Binding-site contacts:
Ligand atom C13 contacts residue ILE72 of chain 2.A at 3.3 Å (hydrophobic).
Ligand atom C2 contacts residue AKG1 of chain 2.C at 3.4 Å.
Ligand atom C14 contacts residue AKG1 of chain 2.C at 3.8 Å.
Ligand atom C9 contacts residue HIS134 of chain 2.A at 3.7 Å.
Ligand atom C1 contacts residue THR227 of chain 2.A at 4.0 Å.
Ligand atom C23 contacts residue ILE72 of chain 2.A at 3.7 Å (hydrophobic).
Ligand atom O21 contacts residue PRO132 of chain 2.A at 3.1 Å.
Ligand atom C19 contacts residue MET118 of chain 2.A at 3.8 Å (hydrophobic).
Ligand atom C8 contacts residue HIS134 of chain 2.A at 3.8 Å.
Ligand atom C7 contacts residue AKG1 of chain 2.C at 3.9 Å.
Ligand atom C20 contacts residue MET118 of chain 2.A at 3.5 Å (hydrophobic).
Ligand atom C10 contacts residue HIS134 of chain 2.A at 3.2 Å.
Ligand atom O21 contacts residue GLN131 of chain 2.A at 4.0 Å.
Ligand atom C8 contacts residue ASP136 of chain 2.A at 3.9 Å.
Ligand atom C18 contacts residue AKG1 of chain 2.C at 3.9 Å.
Ligand atom C11 contacts residue ILE72 of chain 2.A at 3.9 Å (hydrophobic).
Ligand atom O5 contacts residue LEU73 of chain 2.A at 3.6 Å.
Ligand atom C20 contacts residue THR227 of chain 2.A at 3.7 Å.
Ligand atom O16 contacts residue MET137 of chain 2.A at 3.1 Å (h-bond).
Ligand atom C13 contacts residue LEU73 of chain 2.A at 4.0 Å (hydrophobic).
Ligand atom C13 contacts residue GLN131 of chain 2.A at 3.7 Å.
Ligand atom C2 contacts residue LEU79 of chain 2.A at 4.0 Å (hydrophobic).
Ligand atom C22 contacts residue GLN131 of chain 2.A at 3.9 Å.
Ligand atom C22 contacts residue ILE72 of chain 2.A at 3.5 Å (hydrophobic).
Ligand atom C9 contacts residue AKG1 of chain 2.C at 3.8 Å.
Ligand atom C22 contacts residue PRO132 of chain 2.A at 3.5 Å (hydrophobic).
Ligand atom C14 contacts residue ILE72 of chain 2.A at 3.8 Å (hydrophobic).
Ligand atom C8 contacts residue AKG1 of chain 2.C at 3.5 Å.
Ligand atom C1 contacts residue AKG1 of chain 2.C at 3.8 Å.
Ligand atom O5 contacts residue ASN70 of chain 2.A at 3.0 Å (h-bond).
Ligand atom C1 contacts residue MET118 of chain 2.A at 3.8 Å (hydrophobic).
Ligand atom C3 contacts residue AKG1 of chain 2.C at 3.7 Å.
Ligand atom C11 contacts residue HIS134 of chain 2.A at 3.4 Å.
Ligand atom C23 contacts residue ASN70 of chain 2.A at 4.0 Å.
Ligand atom C10 contacts residue PHE139 of chain 2.A at 3.9 Å (hydrophobic).
Ligand atom C1 contacts residue MET122 of chain 2.A at 3.8 Å (hydrophobic).
Ligand atom C12 contacts residue ILE72 of chain 2.A at 3.4 Å (hydrophobic).
Ligand atom C23 contacts residue PHE139 of chain 2.A at 3.7 Å (hydrophobic).
Ligand atom O21 contacts residue ILE72 of chain 2.A at 3.7 Å.
Ligand atom O16 contacts residue ASP136 of chain 2.A at 3.6 Å.

Sequence of chain 1.A:
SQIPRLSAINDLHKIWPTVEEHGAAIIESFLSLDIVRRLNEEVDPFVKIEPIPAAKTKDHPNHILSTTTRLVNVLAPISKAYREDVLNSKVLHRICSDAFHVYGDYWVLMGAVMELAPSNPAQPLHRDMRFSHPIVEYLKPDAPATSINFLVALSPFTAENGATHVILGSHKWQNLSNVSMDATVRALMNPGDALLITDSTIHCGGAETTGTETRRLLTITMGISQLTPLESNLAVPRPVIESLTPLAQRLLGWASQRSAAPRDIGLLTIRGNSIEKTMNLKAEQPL

The protein below binds the small molecule below.
Small molecule (SMILES): COc1ccc(/C=C2/C(=O)Nc3ccccc3C(=O)N2C)cc1

Sequence of chain 2.A:
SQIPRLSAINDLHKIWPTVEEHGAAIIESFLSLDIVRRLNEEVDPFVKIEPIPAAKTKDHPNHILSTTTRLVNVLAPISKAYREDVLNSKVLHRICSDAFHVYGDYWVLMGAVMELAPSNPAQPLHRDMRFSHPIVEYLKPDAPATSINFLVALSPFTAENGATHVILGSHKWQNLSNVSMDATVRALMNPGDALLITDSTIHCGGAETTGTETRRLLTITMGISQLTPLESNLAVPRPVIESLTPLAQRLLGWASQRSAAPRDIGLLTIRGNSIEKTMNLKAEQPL